Binding-site contacts:
Ligand atom O1A contacts residue PHE265 of chain 1.G at 3.4 Å.
Ligand atom O4' contacts residue LEU163 of chain 1.G at 3.2 Å (h-bond).
Ligand atom O2' contacts residue ARG260 of chain 1.H at 2.3 Å (salt-bridge).
Ligand atom O3' contacts residue PHE162 of chain 1.G at 2.7 Å (h-bond).
Ligand atom C4C contacts residue GLY273 of chain 1.G at 3.6 Å.
Ligand atom O3A contacts residue PHE338 of chain 1.G at 3.7 Å.
Ligand atom C3' contacts residue PHE162 of chain 1.G at 3.1 Å (hydrophobic).
Ligand atom C3' contacts residue LEU163 of chain 1.G at 3.6 Å (hydrophobic).
Ligand atom C2 contacts residue LYS267 of chain 1.G at 3.7 Å.
Ligand atom O1A contacts residue PHE277 of chain 1.G at 3.5 Å.
Ligand atom O4C contacts residue PHE272 of chain 1.G at 3.2 Å.
Ligand atom N1 contacts residue ILE231 of chain 1.G at 3.6 Å.
Ligand atom O4 contacts residue PHE265 of chain 1.G at 3.3 Å.
Ligand atom O4 contacts residue LYS267 of chain 1.G at 3.1 Å (salt-bridge).
Ligand atom O2' contacts residue ALA164 of chain 1.G at 3.4 Å.
Ligand atom O2 contacts residue ILE231 of chain 1.G at 3.4 Å.
Ligand atom O3C contacts residue PHE338 of chain 1.G at 2.8 Å (h-bond).
Ligand atom O2A contacts residue LYS339 of chain 1.G at 3.2 Å.
Ligand atom C6' contacts residue THR131 of chain 1.G at 3.4 Å.
Ligand atom C4 contacts residue LYS267 of chain 1.G at 3.5 Å.
Ligand atom O3C contacts residue GLY273 of chain 1.G at 3.1 Å (h-bond).
Ligand atom O4' contacts residue PHE162 of chain 1.G at 3.1 Å (h-bond).
Ligand atom C2' contacts residue ARG260 of chain 1.H at 3.5 Å.
Ligand atom O3' contacts residue ARG260 of chain 1.H at 2.9 Å (salt-bridge).
Ligand atom O5' contacts residue PHE277 of chain 1.G at 3.3 Å.
Ligand atom O2 contacts residue SER269 of chain 1.G at 2.5 Å (h-bond).
Ligand atom O3B contacts residue ALA164 of chain 1.G at 3.4 Å.
Ligand atom O6' contacts residue THR131 of chain 1.G at 3.4 Å.
Ligand atom O4C contacts residue ILE231 of chain 1.G at 3.6 Å.
Ligand atom O4' contacts residue GLU161 of chain 1.G at 3.4 Å (salt-bridge).
Ligand atom O4' contacts residue LYS220 of chain 1.G at 3.2 Å (salt-bridge).
Ligand atom C6' contacts residue CYS276 of chain 1.G at 3.3 Å (hydrophobic).
Ligand atom O2C contacts residue ARG442 of chain 1.G at 2.7 Å (salt-bridge).
Ligand atom C2 contacts residue ILE231 of chain 1.G at 3.7 Å (hydrophobic).
Ligand atom O2B contacts residue ALA164 of chain 1.G at 3.6 Å.
Ligand atom O3A contacts residue LYS339 of chain 1.G at 3.4 Å.
Ligand atom O6' contacts residue CYS276 of chain 1.G at 2.7 Å.
Ligand atom O2B contacts residue GLU165 of chain 1.G at 3.0 Å (salt-bridge).
Ligand atom O4 contacts residue LEU266 of chain 1.G at 3.6 Å.
Ligand atom N3 contacts residue LYS267 of chain 1.G at 2.8 Å (salt-bridge).

Sequence of chain 1.H:
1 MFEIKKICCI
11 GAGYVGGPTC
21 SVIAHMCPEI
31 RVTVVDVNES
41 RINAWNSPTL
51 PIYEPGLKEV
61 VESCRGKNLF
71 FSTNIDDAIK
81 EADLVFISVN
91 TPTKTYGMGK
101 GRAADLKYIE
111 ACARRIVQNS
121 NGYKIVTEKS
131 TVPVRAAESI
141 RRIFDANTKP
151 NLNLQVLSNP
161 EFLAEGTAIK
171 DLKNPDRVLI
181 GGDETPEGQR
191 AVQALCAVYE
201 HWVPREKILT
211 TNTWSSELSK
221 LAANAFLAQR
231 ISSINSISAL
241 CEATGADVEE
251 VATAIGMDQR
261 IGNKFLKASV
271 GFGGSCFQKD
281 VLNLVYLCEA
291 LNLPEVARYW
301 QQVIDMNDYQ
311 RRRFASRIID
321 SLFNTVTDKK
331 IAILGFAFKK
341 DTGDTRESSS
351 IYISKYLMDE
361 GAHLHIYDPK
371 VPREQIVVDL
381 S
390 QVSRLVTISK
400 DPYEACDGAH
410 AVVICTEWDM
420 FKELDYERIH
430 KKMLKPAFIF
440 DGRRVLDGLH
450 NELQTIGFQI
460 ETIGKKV

The protein below binds the small molecule below.
Small molecule (SMILES): O=c1ccn([C@@H]2O[C@H](CO[P](=O)(O)O[P](=O)(O)O[C@H]3O[C@H](CO)[C@@H](O)[C@H](O)[C@H]3O)[C@@H](O)[C@H]2O)c(=O)[nH]1

Sequence of chain 1.G:
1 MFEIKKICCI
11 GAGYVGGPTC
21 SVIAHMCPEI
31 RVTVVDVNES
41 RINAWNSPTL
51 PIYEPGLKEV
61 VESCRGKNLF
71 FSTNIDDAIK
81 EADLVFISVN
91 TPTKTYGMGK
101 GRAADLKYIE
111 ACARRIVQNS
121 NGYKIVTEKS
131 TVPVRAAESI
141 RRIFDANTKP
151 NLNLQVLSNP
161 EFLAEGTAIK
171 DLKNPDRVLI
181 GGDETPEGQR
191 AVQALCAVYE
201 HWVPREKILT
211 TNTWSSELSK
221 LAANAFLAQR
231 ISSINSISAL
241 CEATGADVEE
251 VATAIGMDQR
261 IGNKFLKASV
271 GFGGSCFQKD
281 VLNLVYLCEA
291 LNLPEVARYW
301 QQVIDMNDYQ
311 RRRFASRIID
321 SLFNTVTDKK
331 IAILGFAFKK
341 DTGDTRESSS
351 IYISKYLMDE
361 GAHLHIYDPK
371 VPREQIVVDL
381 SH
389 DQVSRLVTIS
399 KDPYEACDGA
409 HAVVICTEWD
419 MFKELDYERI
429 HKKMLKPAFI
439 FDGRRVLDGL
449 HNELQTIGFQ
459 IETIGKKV